Binding-site contacts:
Ligand atom C4 contacts residue THR198 of chain 1.E at 3.8 Å.
Ligand atom O5 contacts residue ASN196 of chain 1.E at 2.3 Å (h-bond).
Ligand atom C7 contacts residue ASN196 of chain 1.E at 3.2 Å.
Ligand atom C6 contacts residue SER236 of chain 1.E at 3.0 Å.
Ligand atom C1 contacts residue ASN196 of chain 1.E at 1.4 Å.
Ligand atom C3 contacts residue THR198 of chain 1.E at 4.4 Å.
Ligand atom C1 contacts residue THR198 of chain 1.E at 4.0 Å.
Ligand atom C5 contacts residue ASN196 of chain 1.E at 3.7 Å.
Ligand atom C2 contacts residue THR198 of chain 1.E at 3.9 Å.
Ligand atom O6 contacts residue TRP66 of chain 1.E at 3.1 Å.
Ligand atom O6 contacts residue THR198 of chain 1.E at 3.0 Å (h-bond).
Ligand atom C5 contacts residue SER236 of chain 1.E at 4.0 Å.
Ligand atom C6 contacts residue GLU237 of chain 1.E at 3.7 Å.
Ligand atom C4 contacts residue ASN196 of chain 1.E at 4.2 Å.
Ligand atom C6 contacts residue TRP66 of chain 1.E at 3.6 Å (hydrophobic).
Ligand atom O7 contacts residue ASN196 of chain 1.E at 2.9 Å (h-bond).
Ligand atom N2 contacts residue ASN196 of chain 1.E at 3.0 Å (h-bond).
Ligand atom O6 contacts residue SER236 of chain 1.E at 4.1 Å.
Ligand atom C5 contacts residue THR198 of chain 1.E at 3.9 Å.
Ligand atom C6 contacts residue THR198 of chain 1.E at 4.0 Å.
Ligand atom C3 contacts residue ASN196 of chain 1.E at 3.8 Å.
Ligand atom O5 contacts residue THR198 of chain 1.E at 3.3 Å (h-bond).
Ligand atom O4 contacts residue GLU237 of chain 1.E at 4.1 Å.
Ligand atom C2 contacts residue ASN196 of chain 1.E at 2.5 Å.
Ligand atom O6 contacts residue GLU237 of chain 1.E at 4.1 Å.
Ligand atom O7 contacts residue THR198 of chain 1.E at 3.9 Å.

The small molecule below binds the protein below.
Small molecule (SMILES): CC(=O)N[C@@H]1[C@@H](O)[C@H](O)[C@@H](CO)O[C@H]1O

Sequence of chain 1.E:
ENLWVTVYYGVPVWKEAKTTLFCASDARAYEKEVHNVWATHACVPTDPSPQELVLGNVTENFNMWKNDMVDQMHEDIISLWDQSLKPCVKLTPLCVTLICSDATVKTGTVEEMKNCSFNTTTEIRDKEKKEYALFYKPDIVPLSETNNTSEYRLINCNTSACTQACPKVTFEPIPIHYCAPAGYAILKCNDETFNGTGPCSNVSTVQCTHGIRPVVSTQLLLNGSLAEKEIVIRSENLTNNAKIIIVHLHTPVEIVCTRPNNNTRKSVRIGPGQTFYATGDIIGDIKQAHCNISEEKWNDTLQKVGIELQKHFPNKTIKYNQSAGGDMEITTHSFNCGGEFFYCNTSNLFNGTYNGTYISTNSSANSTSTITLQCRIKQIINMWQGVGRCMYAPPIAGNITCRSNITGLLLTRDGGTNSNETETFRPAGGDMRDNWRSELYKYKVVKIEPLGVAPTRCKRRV